The protein below binds the small molecule below.
Small molecule (SMILES): CC(=O)N[C@@H]1[C@@H](O)[C@H](O)[C@@H](CO)O[C@H]1O

Binding-site contacts:
Ligand atom C6 contacts residue GLU150 of chain 1.B at 4.0 Å.
Ligand atom O5 contacts residue ASN154 of chain 1.B at 2.4 Å (h-bond).
Ligand atom C5 contacts residue ALA147 of chain 1.B at 4.5 Å (hydrophobic).
Ligand atom C1 contacts residue GLU150 of chain 1.B at 4.3 Å.
Ligand atom C4 contacts residue ASN154 of chain 1.B at 4.2 Å.
Ligand atom C5 contacts residue GLU150 of chain 1.B at 4.4 Å.
Ligand atom C5 contacts residue ASN154 of chain 1.B at 3.7 Å.
Ligand atom O5 contacts residue GLU150 of chain 1.B at 3.5 Å.
Ligand atom N2 contacts residue ASN154 of chain 1.B at 2.9 Å (h-bond).
Ligand atom C8 contacts residue THR156 of chain 1.B at 4.1 Å.
Ligand atom C2 contacts residue THR156 of chain 1.B at 4.5 Å.
Ligand atom C8 contacts residue ASN154 of chain 1.B at 4.5 Å.
Ligand atom C5 contacts residue THR156 of chain 1.B at 4.4 Å.
Ligand atom C2 contacts residue ASN154 of chain 1.B at 2.4 Å.
Ligand atom C3 contacts residue ASN154 of chain 1.B at 3.8 Å.
Ligand atom O5 contacts residue SER151 of chain 1.B at 4.0 Å.
Ligand atom C1 contacts residue THR156 of chain 1.B at 3.5 Å.
Ligand atom O6 contacts residue ALA147 of chain 1.B at 4.2 Å.
Ligand atom O5 contacts residue THR156 of chain 1.B at 4.1 Å.
Ligand atom C7 contacts residue THR156 of chain 1.B at 4.4 Å.
Ligand atom C1 contacts residue ASN154 of chain 1.B at 1.4 Å.
Ligand atom N2 contacts residue THR156 of chain 1.B at 4.0 Å.
Ligand atom C7 contacts residue ASN154 of chain 1.B at 3.3 Å.
Ligand atom O7 contacts residue ASN154 of chain 1.B at 3.2 Å (h-bond).
Ligand atom C6 contacts residue ALA147 of chain 1.B at 3.4 Å (hydrophobic).
Ligand atom O6 contacts residue GLU150 of chain 1.B at 3.6 Å.
Ligand atom C6 contacts residue SER151 of chain 1.B at 4.3 Å.
Ligand atom C1 contacts residue SER151 of chain 1.B at 4.5 Å.

Sequence of chain 1.B:
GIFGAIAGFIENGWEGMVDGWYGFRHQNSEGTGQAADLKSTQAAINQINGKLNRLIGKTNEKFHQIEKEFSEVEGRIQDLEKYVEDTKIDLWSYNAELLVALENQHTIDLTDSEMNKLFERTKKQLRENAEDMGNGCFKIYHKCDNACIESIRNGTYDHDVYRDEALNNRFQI